The protein below binds the small molecule below.
Small molecule (SMILES): CN(C)c1ccc(C(=O)O)c(Oc2nc(Oc3cccc(-c4cccc(CN)c4)c3)c(F)c(N3CC[C@@H](N(C)C)C3)c2F)c1

Binding-site contacts:
Ligand atom O35 contacts residue HIS46 of chain 1.B at 2.8 Å (h-bond).
Ligand atom C12 contacts residue GLN195 of chain 1.B at 3.5 Å.
Ligand atom C4 contacts residue CYS194 of chain 1.B at 3.4 Å (hydrophobic).
Ligand atom N1 contacts residue GLY221 of chain 1.B at 3.0 Å (h-bond).
Ligand atom C27 contacts residue SER88 of chain 1.D at 3.6 Å.
Ligand atom C14 contacts residue GLN195 of chain 1.B at 3.4 Å.
Ligand atom O15 contacts residue GLN195 of chain 1.B at 3.1 Å (h-bond).
Ligand atom N1 contacts residue SER193 of chain 1.B at 2.8 Å (h-bond).
Ligand atom F22 contacts residue ILE49 of chain 1.D at 3.2 Å.
Ligand atom F24 contacts residue HIS46 of chain 1.B at 3.4 Å.
Ligand atom C33 contacts residue HIS46 of chain 1.B at 3.6 Å.
Ligand atom C13 contacts residue ASP50 of chain 1.D at 3.3 Å.
Ligand atom C9 contacts residue GLN195 of chain 1.B at 3.5 Å.
Ligand atom O25 contacts residue HIS46 of chain 1.B at 2.9 Å (h-bond).
Ligand atom C19 contacts residue TYR87 of chain 1.D at 3.4 Å (hydrophobic).
Ligand atom C43 contacts residue ALA89 of chain 1.B at 3.6 Å (hydrophobic).
Ligand atom C6 contacts residue SER193 of chain 1.B at 3.4 Å.
Ligand atom C44 contacts residue ALA93 of chain 1.B at 3.5 Å (hydrophobic).
Ligand atom C30 contacts residue VAL30 of chain 1.B at 3.2 Å (hydrophobic).
Ligand atom F24 contacts residue HIS94 of chain 1.B at 3.2 Å.
Ligand atom C26 contacts residue HIS46 of chain 1.B at 3.5 Å.
Ligand atom C43 contacts residue LYS85 of chain 1.D at 3.1 Å.
Ligand atom C44 contacts residue LEU92 of chain 1.B at 3.0 Å (hydrophobic).
Ligand atom C30 contacts residue ALA89 of chain 1.D at 3.5 Å (hydrophobic).
Ligand atom O34 contacts residue GLY196 of chain 1.B at 2.8 Å (h-bond).
Ligand atom C8 contacts residue GLY221 of chain 1.B at 3.6 Å.
Ligand atom C37 contacts residue SER88 of chain 1.D at 3.6 Å.
Ligand atom C14 contacts residue CYS222 of chain 1.B at 3.4 Å (hydrophobic).
Ligand atom O34 contacts residue SER198 of chain 1.B at 3.4 Å (h-bond).
Ligand atom C12 contacts residue ILE49 of chain 1.D at 3.6 Å (hydrophobic).
Ligand atom C18 contacts residue TYR87 of chain 1.D at 3.6 Å (hydrophobic).
Ligand atom C2 contacts residue GLY221 of chain 1.B at 3.5 Å.
Ligand atom C5 contacts residue SER198 of chain 1.B at 3.4 Å.
Ligand atom C38 contacts residue HIS94 of chain 1.B at 3.6 Å.
Ligand atom O35 contacts residue SER198 of chain 1.B at 2.7 Å (h-bond).
Ligand atom N1 contacts residue ASP192 of chain 1.B at 2.8 Å (salt-bridge).
Ligand atom C2 contacts residue SER193 of chain 1.B at 3.5 Å.
Ligand atom C11 contacts residue GLN195 of chain 1.B at 3.5 Å.
Ligand atom C40 contacts residue LYS85 of chain 1.D at 3.1 Å.
Ligand atom C33 contacts residue SER198 of chain 1.B at 3.2 Å.

Sequence of chain 1.D:
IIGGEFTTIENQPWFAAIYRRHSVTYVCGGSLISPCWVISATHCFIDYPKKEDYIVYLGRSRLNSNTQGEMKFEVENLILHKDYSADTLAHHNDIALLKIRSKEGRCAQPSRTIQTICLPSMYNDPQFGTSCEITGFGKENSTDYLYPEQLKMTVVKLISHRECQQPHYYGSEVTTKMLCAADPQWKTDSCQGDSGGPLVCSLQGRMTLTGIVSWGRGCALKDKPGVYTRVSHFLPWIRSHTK

Sequence of chain 1.B:
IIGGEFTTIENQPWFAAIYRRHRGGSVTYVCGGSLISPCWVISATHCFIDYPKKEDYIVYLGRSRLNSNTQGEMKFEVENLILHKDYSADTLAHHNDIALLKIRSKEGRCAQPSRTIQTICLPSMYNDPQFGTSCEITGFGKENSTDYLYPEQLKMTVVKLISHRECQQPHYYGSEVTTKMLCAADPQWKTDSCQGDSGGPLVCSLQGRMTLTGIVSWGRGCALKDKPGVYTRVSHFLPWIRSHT